Sequence of chain 1.B:
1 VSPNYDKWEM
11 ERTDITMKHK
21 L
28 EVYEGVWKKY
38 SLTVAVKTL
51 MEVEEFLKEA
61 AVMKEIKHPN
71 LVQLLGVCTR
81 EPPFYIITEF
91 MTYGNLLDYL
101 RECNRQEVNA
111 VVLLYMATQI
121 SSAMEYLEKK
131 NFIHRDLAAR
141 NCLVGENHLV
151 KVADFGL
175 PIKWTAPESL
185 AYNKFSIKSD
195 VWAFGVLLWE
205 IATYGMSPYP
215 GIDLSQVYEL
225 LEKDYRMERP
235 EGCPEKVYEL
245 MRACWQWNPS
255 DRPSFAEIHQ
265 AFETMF

Binding-site contacts:
Ligand atom O41 contacts residue MET91 of chain 1.B at 2.8 Å (h-bond).
Ligand atom N37 contacts residue LEU143 of chain 1.B at 3.5 Å.
Ligand atom F29 contacts residue VAL152 of chain 1.B at 3.6 Å.
Ligand atom O41 contacts residue PHE90 of chain 1.B at 3.2 Å.
Ligand atom O14 contacts residue ASP154 of chain 1.B at 2.8 Å (salt-bridge).
Ligand atom C03 contacts residue ILE86 of chain 1.B at 3.5 Å (hydrophobic).
Ligand atom F27 contacts residue LEU71 of chain 1.B at 3.6 Å.
Ligand atom C35 contacts residue LEU21 of chain 1.B at 3.7 Å (hydrophobic).
Ligand atom C38 contacts residue LEU143 of chain 1.B at 3.5 Å (hydrophobic).
Ligand atom C21 contacts residue GLU59 of chain 1.B at 3.3 Å.
Ligand atom C03 contacts residue THR88 of chain 1.B at 3.6 Å.
Ligand atom N37 contacts residue ALA42 of chain 1.B at 3.2 Å.
Ligand atom F27 contacts residue ALA153 of chain 1.B at 3.5 Å.
Ligand atom F28 contacts residue LEU71 of chain 1.B at 3.4 Å.
Ligand atom F27 contacts residue VAL152 of chain 1.B at 3.2 Å.
Ligand atom C12 contacts residue ASP154 of chain 1.B at 3.2 Å.
Ligand atom O14 contacts residue ALA153 of chain 1.B at 3.4 Å.
Ligand atom N13 contacts residue GLU59 of chain 1.B at 2.8 Å (salt-bridge).
Ligand atom N13 contacts residue ASP154 of chain 1.B at 3.6 Å (salt-bridge).
Ligand atom F29 contacts residue HIS134 of chain 1.B at 3.6 Å.
Ligand atom N13 contacts residue MET63 of chain 1.B at 3.4 Å (h-bond).
Ligand atom C38 contacts residue THR88 of chain 1.B at 3.4 Å.
Ligand atom C04 contacts residue ILE86 of chain 1.B at 3.6 Å (hydrophobic).
Ligand atom C36 contacts residue ALA42 of chain 1.B at 3.6 Å (hydrophobic).
Ligand atom F28 contacts residue ILE66 of chain 1.B at 3.2 Å.
Ligand atom N37 contacts residue GLU89 of chain 1.B at 3.1 Å (salt-bridge).
Ligand atom C04 contacts residue LYS44 of chain 1.B at 3.4 Å.
Ligand atom N37 contacts residue THR88 of chain 1.B at 3.6 Å (h-bond).
Ligand atom N11 contacts residue ASP154 of chain 1.B at 3.6 Å.
Ligand atom C16 contacts residue GLU59 of chain 1.B at 3.5 Å.
Ligand atom C03 contacts residue LYS44 of chain 1.B at 3.4 Å.
Ligand atom C16 contacts residue MET63 of chain 1.B at 3.7 Å (hydrophobic).
Ligand atom C02 contacts residue THR88 of chain 1.B at 3.6 Å.
Ligand atom C34 contacts residue PHE155 of chain 1.B at 3.4 Å (hydrophobic).
Ligand atom C38 contacts residue ALA42 of chain 1.B at 3.5 Å (hydrophobic).
Ligand atom C21 contacts residue ASP154 of chain 1.B at 3.7 Å.
Ligand atom N13 contacts residue LYS44 of chain 1.B at 3.7 Å.
Ligand atom C02 contacts residue GLU59 of chain 1.B at 3.3 Å.
Ligand atom O14 contacts residue VAL72 of chain 1.B at 3.5 Å.
Ligand atom F29 contacts residue LEU71 of chain 1.B at 3.5 Å.

The small molecule below binds the protein below.
Small molecule (SMILES): CCCc1ccc(NC(=O)c2ccccc2NCc2ccc(=O)[nH]c2)cc1C(F)(F)F